Sequence of chain 2.A:
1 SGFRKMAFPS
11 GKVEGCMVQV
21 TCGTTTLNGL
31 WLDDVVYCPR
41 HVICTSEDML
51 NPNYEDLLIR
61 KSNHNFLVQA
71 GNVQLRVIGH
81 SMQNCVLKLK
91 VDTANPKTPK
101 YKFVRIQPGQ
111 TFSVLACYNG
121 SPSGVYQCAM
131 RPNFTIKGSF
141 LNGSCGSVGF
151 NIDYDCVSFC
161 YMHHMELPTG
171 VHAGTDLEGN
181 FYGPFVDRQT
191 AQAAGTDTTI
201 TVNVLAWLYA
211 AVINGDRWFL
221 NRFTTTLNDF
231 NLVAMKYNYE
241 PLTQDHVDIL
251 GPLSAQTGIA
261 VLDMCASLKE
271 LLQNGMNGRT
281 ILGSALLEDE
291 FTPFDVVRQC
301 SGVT

Binding-site contacts:
Ligand atom C17 contacts residue ASN142 of chain 2.A at 3.7 Å.
Ligand atom C16 contacts residue LEU141 of chain 2.A at 3.5 Å (hydrophobic).
Ligand atom C18 contacts residue ASN142 of chain 2.A at 3.4 Å.
Ligand atom O1 contacts residue MET165 of chain 2.A at 3.5 Å.
Ligand atom N3 contacts residue HIS164 of chain 2.A at 3.5 Å (h-bond).
Ligand atom O contacts residue GLY143 of chain 2.A at 3.0 Å (h-bond).
Ligand atom C20 contacts residue HIS41 of chain 2.A at 3.6 Å.
Ligand atom C16 contacts residue SER144 of chain 2.A at 3.8 Å.
Ligand atom N2 contacts residue SER144 of chain 2.A at 3.6 Å.
Ligand atom C11 contacts residue GLU166 of chain 2.A at 3.1 Å.
Ligand atom C15 contacts residue HIS163 of chain 2.A at 3.5 Å.
Ligand atom C12 contacts residue GLU166 of chain 2.A at 3.4 Å.
Ligand atom O1 contacts residue GLU166 of chain 2.A at 2.9 Å (salt-bridge).
Ligand atom C25 contacts residue MET49 of chain 2.A at 3.5 Å (hydrophobic).
Ligand atom C contacts residue GLY143 of chain 2.A at 3.8 Å.
Ligand atom C20 contacts residue HIS164 of chain 2.A at 3.2 Å.
Ligand atom C26 contacts residue GLN189 of chain 2.A at 3.7 Å.
Ligand atom C17 contacts residue PHE140 of chain 2.A at 3.4 Å (hydrophobic).
Ligand atom O contacts residue CYS145 of chain 2.A at 3.6 Å (h-bond).
Ligand atom O contacts residue ASN142 of chain 2.A at 3.1 Å.
Ligand atom C5 contacts residue GLU166 of chain 2.A at 3.6 Å.
Ligand atom N3 contacts residue HIS41 of chain 2.A at 3.4 Å.
Ligand atom C25 contacts residue HIS41 of chain 2.A at 3.6 Å.
Ligand atom C3 contacts residue ASN142 of chain 2.A at 3.7 Å.
Ligand atom N contacts residue CYS145 of chain 2.A at 3.6 Å.
Ligand atom C9 contacts residue GLU166 of chain 2.A at 3.5 Å.
Ligand atom C6 contacts residue GLU166 of chain 2.A at 3.6 Å.
Ligand atom C8 contacts residue GLN189 of chain 2.A at 3.4 Å.
Ligand atom C16 contacts residue HIS163 of chain 2.A at 3.7 Å.
Ligand atom C contacts residue CYS145 of chain 2.A at 1.8 Å (hydrophobic).
Ligand atom N2 contacts residue HIS163 of chain 2.A at 2.8 Å (h-bond).
Ligand atom C13 contacts residue GLU166 of chain 2.A at 3.5 Å.
Ligand atom C1 contacts residue CYS145 of chain 2.A at 2.5 Å (hydrophobic).
Ligand atom C17 contacts residue LEU141 of chain 2.A at 3.4 Å (hydrophobic).
Ligand atom C2 contacts residue CYS145 of chain 2.A at 3.0 Å (hydrophobic).
Ligand atom C1 contacts residue HIS41 of chain 2.A at 3.7 Å.
Ligand atom C10 contacts residue GLU166 of chain 2.A at 3.2 Å.
Ligand atom N3 contacts residue MET165 of chain 2.A at 3.7 Å.
Ligand atom C16 contacts residue PHE140 of chain 2.A at 3.1 Å (hydrophobic).
Ligand atom C22 contacts residue MET49 of chain 2.A at 3.1 Å (hydrophobic).

A protein and the small-molecule ligand that binds it are described below.
Small molecule (SMILES): CCC(=O)N(c1ccc(C(C)C)nc1)[C@@H](C(=O)Nc1c(C)cccc1CC)c1cccnc1

Sequence of chain 1.A:
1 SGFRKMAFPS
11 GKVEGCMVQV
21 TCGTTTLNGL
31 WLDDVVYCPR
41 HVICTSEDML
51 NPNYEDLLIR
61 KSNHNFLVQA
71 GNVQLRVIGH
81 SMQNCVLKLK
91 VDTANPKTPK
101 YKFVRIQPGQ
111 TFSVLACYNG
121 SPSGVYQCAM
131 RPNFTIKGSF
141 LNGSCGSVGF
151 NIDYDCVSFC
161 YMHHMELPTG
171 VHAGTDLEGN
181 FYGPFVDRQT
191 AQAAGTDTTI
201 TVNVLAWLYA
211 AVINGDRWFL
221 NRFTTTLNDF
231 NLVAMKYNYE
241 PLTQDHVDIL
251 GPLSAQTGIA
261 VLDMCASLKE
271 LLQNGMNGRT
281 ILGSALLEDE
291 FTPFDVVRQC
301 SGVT